Sequence of chain 1.B:
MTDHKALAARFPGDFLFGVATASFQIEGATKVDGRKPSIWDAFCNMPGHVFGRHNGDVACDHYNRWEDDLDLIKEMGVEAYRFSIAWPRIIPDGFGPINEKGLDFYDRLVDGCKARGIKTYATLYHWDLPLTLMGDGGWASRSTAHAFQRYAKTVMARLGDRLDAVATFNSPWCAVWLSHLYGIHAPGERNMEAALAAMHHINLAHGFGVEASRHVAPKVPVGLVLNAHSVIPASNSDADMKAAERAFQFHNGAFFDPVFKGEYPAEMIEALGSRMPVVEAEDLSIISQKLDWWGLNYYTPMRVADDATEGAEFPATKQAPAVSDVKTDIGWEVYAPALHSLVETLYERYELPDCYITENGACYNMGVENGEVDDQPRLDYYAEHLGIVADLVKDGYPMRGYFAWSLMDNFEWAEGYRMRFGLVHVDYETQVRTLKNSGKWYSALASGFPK

This small molecule binds to this protein.
Small molecule (SMILES): O=C(O)c1ccccc1O[C@@H]1O[C@@H](CO)[C@H](O)[C@H](O)[C@H]1O

Binding-site contacts:
Ligand atom C6 contacts residue PHE452 of chain 1.B at 3.9 Å (hydrophobic).
Ligand atom O2 contacts residue ASN201 of chain 1.B at 3.4 Å (h-bond).
Ligand atom O3 contacts residue HIS157 of chain 1.B at 3.4 Å.
Ligand atom C4 contacts residue TRP436 of chain 1.B at 3.3 Å (hydrophobic).
Ligand atom O3 contacts residue GLN56 of chain 1.B at 3.0 Å (h-bond).
Ligand atom O4 contacts residue TRP436 of chain 1.B at 3.5 Å (h-bond).
Ligand atom O5 contacts residue TYR330 of chain 1.B at 3.9 Å.
Ligand atom O2 contacts residue GLU390 of chain 1.B at 3.0 Å (salt-bridge).
Ligand atom OAA contacts residue HIS216 of chain 1.B at 3.8 Å.
Ligand atom O4 contacts residue GLU443 of chain 1.B at 2.6 Å (salt-bridge).
Ligand atom C2 contacts residue GLU390 of chain 1.B at 3.3 Å.
Ligand atom C5 contacts residue GLU443 of chain 1.B at 3.8 Å.
Ligand atom C3 contacts residue GLU390 of chain 1.B at 3.3 Å.
Ligand atom OAC contacts residue HIS216 of chain 1.B at 3.5 Å.
Ligand atom O3 contacts residue TRP436 of chain 1.B at 3.2 Å.
Ligand atom O2 contacts residue TRP158 of chain 1.B at 3.7 Å.
Ligand atom C2 contacts residue TRP158 of chain 1.B at 3.6 Å (hydrophobic).
Ligand atom C1 contacts residue GLU390 of chain 1.B at 3.6 Å.
Ligand atom O6 contacts residue GLU443 of chain 1.B at 2.7 Å (salt-bridge).
Ligand atom CAN contacts residue HIS216 of chain 1.B at 3.9 Å.
Ligand atom OAC contacts residue TRP444 of chain 1.B at 3.8 Å.
Ligand atom OAC contacts residue TRP158 of chain 1.B at 3.9 Å.
Ligand atom CAO contacts residue CYS205 of chain 1.B at 3.8 Å (hydrophobic).
Ligand atom O2 contacts residue SER202 of chain 1.B at 3.9 Å.
Ligand atom C3 contacts residue TRP444 of chain 1.B at 4.0 Å (hydrophobic).
Ligand atom CAP contacts residue CYS205 of chain 1.B at 4.0 Å (hydrophobic).
Ligand atom CAG contacts residue ASN258 of chain 1.B at 3.5 Å.
Ligand atom C4 contacts residue TYR330 of chain 1.B at 4.0 Å (hydrophobic).
Ligand atom O4 contacts residue TRP444 of chain 1.B at 3.4 Å (h-bond).
Ligand atom CAI contacts residue ASN258 of chain 1.B at 3.6 Å.
Ligand atom O2 contacts residue HIS157 of chain 1.B at 3.4 Å.
Ligand atom O1 contacts residue CYS205 of chain 1.B at 3.9 Å.
Ligand atom C3 contacts residue TRP436 of chain 1.B at 3.5 Å (hydrophobic).
Ligand atom C4 contacts residue GLU443 of chain 1.B at 3.6 Å.
Ligand atom O4 contacts residue GLN56 of chain 1.B at 2.8 Å (h-bond).
Ligand atom O1 contacts residue TRP158 of chain 1.B at 3.5 Å.
Ligand atom O3 contacts residue TRP444 of chain 1.B at 3.1 Å (h-bond).
Ligand atom CAJ contacts residue TRP363 of chain 1.B at 3.9 Å (hydrophobic).
Ligand atom O6 contacts residue PHE452 of chain 1.B at 3.9 Å.
Ligand atom C6 contacts residue GLU443 of chain 1.B at 3.1 Å.